This small molecule binds to this protein.
Small molecule (SMILES): CC(=O)N[C@@H]1[C@@H](O)[C@H](O)[C@@H](CO)O[C@H]1O

Binding-site contacts:
Ligand atom O7 contacts residue ASN311 of chain 1.A at 3.8 Å.
Ligand atom O5 contacts residue PRO289 of chain 1.A at 4.3 Å.
Ligand atom C2 contacts residue ASN311 of chain 1.A at 2.5 Å.
Ligand atom C4 contacts residue ASN311 of chain 1.A at 4.2 Å.
Ligand atom O5 contacts residue ASN311 of chain 1.A at 2.3 Å (h-bond).
Ligand atom N2 contacts residue ASN311 of chain 1.A at 2.9 Å (h-bond).
Ligand atom O6 contacts residue GLN294 of chain 1.A at 4.0 Å.
Ligand atom C5 contacts residue ASN311 of chain 1.A at 3.6 Å.
Ligand atom O5 contacts residue GLY293 of chain 1.A at 3.9 Å.
Ligand atom C7 contacts residue ASN311 of chain 1.A at 3.5 Å.
Ligand atom C3 contacts residue ASN311 of chain 1.A at 3.8 Å.
Ligand atom O6 contacts residue GLY293 of chain 1.A at 4.0 Å.
Ligand atom C8 contacts residue ASN311 of chain 1.A at 4.2 Å.
Ligand atom O6 contacts residue PRO289 of chain 1.A at 3.5 Å.
Ligand atom C1 contacts residue ASN311 of chain 1.A at 1.4 Å.
Ligand atom O6 contacts residue ASN311 of chain 1.A at 4.5 Å.
Ligand atom C8 contacts residue ILE312 of chain 1.A at 4.4 Å (hydrophobic).
Ligand atom O7 contacts residue ILE312 of chain 1.A at 4.2 Å.

Sequence of chain 1.A:
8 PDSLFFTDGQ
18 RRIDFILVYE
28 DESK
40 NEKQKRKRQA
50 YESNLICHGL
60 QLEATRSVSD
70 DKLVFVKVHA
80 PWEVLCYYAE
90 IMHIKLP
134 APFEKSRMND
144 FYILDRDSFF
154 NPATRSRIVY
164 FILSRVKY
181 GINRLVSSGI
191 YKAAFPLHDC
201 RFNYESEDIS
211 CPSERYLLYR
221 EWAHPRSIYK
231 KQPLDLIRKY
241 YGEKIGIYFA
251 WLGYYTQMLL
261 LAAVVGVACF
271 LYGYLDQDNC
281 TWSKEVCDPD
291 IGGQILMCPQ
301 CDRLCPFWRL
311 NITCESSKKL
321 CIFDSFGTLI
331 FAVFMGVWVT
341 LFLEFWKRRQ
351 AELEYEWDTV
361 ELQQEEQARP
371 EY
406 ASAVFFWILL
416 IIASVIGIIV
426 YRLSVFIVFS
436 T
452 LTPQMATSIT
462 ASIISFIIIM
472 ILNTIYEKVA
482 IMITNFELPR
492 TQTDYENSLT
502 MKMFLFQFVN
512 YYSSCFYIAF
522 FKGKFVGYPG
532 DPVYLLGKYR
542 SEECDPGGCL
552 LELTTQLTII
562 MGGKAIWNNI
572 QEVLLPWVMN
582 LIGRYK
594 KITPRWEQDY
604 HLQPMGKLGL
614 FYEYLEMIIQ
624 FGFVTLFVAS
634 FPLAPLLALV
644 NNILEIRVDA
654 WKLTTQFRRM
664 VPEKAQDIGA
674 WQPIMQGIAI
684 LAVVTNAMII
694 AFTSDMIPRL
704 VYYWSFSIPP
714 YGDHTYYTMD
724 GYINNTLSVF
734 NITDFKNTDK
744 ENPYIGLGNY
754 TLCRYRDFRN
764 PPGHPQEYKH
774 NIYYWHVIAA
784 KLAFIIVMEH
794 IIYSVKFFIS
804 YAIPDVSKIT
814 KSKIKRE